Binding-site contacts:
Ligand atom N16 contacts residue HIS165 of chain 1.A at 2.9 Å (h-bond).
Ligand atom O15 contacts residue PHE141 of chain 1.A at 3.4 Å.
Ligand atom O26 contacts residue MET166 of chain 1.A at 3.2 Å.
Ligand atom N37 contacts residue GLU167 of chain 1.A at 2.7 Å (salt-bridge).
Ligand atom C32 contacts residue GLN190 of chain 1.A at 3.5 Å.
Ligand atom C19 contacts residue HIS165 of chain 1.A at 3.4 Å.
Ligand atom C8 contacts residue CYS146 of chain 1.A at 2.8 Å (hydrophobic).
Ligand atom O31 contacts residue THR191 of chain 1.A at 3.6 Å (h-bond).
Ligand atom C30 contacts residue THR191 of chain 1.A at 3.7 Å.
Ligand atom N16 contacts residue CYS146 of chain 1.A at 3.1 Å (h-bond).
Ligand atom C22 contacts residue HIS165 of chain 1.A at 3.5 Å.
Ligand atom O15 contacts residue GLU167 of chain 1.A at 3.4 Å.
Ligand atom C1 contacts residue THR27 of chain 1.A at 3.5 Å.
Ligand atom C7 contacts residue CYS146 of chain 1.A at 1.8 Å (hydrophobic).
Ligand atom C14 contacts residue GLU167 of chain 1.A at 3.4 Å.
Ligand atom C36 contacts residue GLU167 of chain 1.A at 3.5 Å.
Ligand atom O15 contacts residue HIS173 of chain 1.A at 3.4 Å.
Ligand atom O5 contacts residue CYS146 of chain 1.A at 3.1 Å (h-bond).
Ligand atom C4 contacts residue CYS146 of chain 1.A at 3.5 Å (hydrophobic).
Ligand atom C20 contacts residue GLN190 of chain 1.A at 3.6 Å.
Ligand atom C6 contacts residue HIS42 of chain 1.A at 3.2 Å.
Ligand atom C34 contacts residue ALA192 of chain 1.A at 3.7 Å (hydrophobic).
Ligand atom C6 contacts residue CYS146 of chain 1.A at 2.6 Å (hydrophobic).
Ligand atom C35 contacts residue GLU167 of chain 1.A at 3.7 Å.
Ligand atom O15 contacts residue HIS164 of chain 1.A at 2.7 Å (h-bond).
Ligand atom O26 contacts residue GLU167 of chain 1.A at 2.9 Å (salt-bridge).
Ligand atom N13 contacts residue PHE141 of chain 1.A at 3.1 Å (h-bond).
Ligand atom N13 contacts residue GLU167 of chain 1.A at 3.1 Å (salt-bridge).
Ligand atom C12 contacts residue ASN143 of chain 1.A at 3.6 Å.
Ligand atom C11 contacts residue ASN143 of chain 1.A at 3.4 Å.
Ligand atom C17 contacts residue HIS165 of chain 1.A at 3.6 Å.
Ligand atom O31 contacts residue GLN190 of chain 1.A at 3.4 Å (h-bond).
Ligand atom C25 contacts residue MET166 of chain 1.A at 3.7 Å (hydrophobic).
Ligand atom C2 contacts residue THR27 of chain 1.A at 3.1 Å.
Ligand atom C9 contacts residue CYS146 of chain 1.A at 3.2 Å (hydrophobic).
Ligand atom O5 contacts residue SER145 of chain 1.A at 3.5 Å (h-bond).
Ligand atom C28 contacts residue GLN190 of chain 1.A at 3.2 Å.
Ligand atom O5 contacts residue GLY144 of chain 1.A at 3.2 Å.
Ligand atom N24 contacts residue GLN190 of chain 1.A at 3.1 Å (h-bond).
Ligand atom C33 contacts residue ALA192 of chain 1.A at 3.7 Å (hydrophobic).

A small-molecule ligand and the protein it binds are described below.
Small molecule (SMILES): CCOC(=O)C=C[C@H](C[C@@H]1CCNC1=O)NC(=O)[C@H](CC(C)C)NC(=O)c1cc2c(OC)cccc2[nH]1

Sequence of chain 1.A:
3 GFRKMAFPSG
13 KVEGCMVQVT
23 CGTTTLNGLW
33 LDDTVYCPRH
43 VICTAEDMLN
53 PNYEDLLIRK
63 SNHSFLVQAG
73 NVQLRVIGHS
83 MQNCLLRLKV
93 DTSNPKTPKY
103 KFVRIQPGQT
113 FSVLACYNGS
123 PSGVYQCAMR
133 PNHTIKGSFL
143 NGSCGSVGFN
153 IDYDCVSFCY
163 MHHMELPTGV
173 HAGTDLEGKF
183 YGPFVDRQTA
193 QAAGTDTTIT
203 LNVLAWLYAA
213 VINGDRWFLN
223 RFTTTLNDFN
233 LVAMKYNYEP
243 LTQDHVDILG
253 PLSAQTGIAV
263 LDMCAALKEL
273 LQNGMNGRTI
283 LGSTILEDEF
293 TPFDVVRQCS